The small molecule below binds the protein below.
Small molecule (SMILES): Cc1cc(CCCOc2c(C)cc(-c3noc(C(F)(F)F)n3)cc2C)on1

Sequence of chain 16.C:
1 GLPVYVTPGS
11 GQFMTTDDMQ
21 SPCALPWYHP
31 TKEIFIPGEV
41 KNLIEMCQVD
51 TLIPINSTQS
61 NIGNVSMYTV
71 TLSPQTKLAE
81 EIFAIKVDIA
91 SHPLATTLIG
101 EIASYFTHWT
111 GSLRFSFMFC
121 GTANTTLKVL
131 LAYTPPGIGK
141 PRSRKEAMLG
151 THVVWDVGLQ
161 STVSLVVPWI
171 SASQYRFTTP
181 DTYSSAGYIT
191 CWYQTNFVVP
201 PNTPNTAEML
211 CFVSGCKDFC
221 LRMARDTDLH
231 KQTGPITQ

Sequence of chain 16.A:
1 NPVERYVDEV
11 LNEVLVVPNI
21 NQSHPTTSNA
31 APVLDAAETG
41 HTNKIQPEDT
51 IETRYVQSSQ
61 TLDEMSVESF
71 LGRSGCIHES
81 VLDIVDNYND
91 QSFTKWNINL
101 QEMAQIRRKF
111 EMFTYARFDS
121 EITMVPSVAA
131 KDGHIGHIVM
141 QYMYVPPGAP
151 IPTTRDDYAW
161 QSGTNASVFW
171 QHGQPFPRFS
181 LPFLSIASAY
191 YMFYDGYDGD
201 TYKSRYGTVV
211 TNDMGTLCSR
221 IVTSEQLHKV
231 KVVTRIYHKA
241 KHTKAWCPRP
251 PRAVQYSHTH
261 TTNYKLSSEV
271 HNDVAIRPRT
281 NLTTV

Binding-site contacts:
Ligand atom C2A contacts residue TYR144 of chain 16.A at 3.6 Å (hydrophobic).
Ligand atom F3 contacts residue TYR144 of chain 16.A at 3.1 Å.
Ligand atom C4B contacts residue LEU181 of chain 16.A at 3.8 Å (hydrophobic).
Ligand atom F3 contacts residue MET143 of chain 16.A at 3.3 Å.
Ligand atom CM3 contacts residue ASN212 of chain 16.A at 3.6 Å.
Ligand atom C3A contacts residue TYR144 of chain 16.A at 3.7 Å (hydrophobic).
Ligand atom N1A contacts residue TYR144 of chain 16.A at 3.3 Å.
Ligand atom O1 contacts residue MET214 of chain 16.A at 3.3 Å.
Ligand atom O1A contacts residue TYR144 of chain 16.A at 3.3 Å.
Ligand atom CM6 contacts residue TYR144 of chain 16.A at 3.6 Å (hydrophobic).
Ligand atom F2 contacts residue TYR142 of chain 16.A at 3.6 Å.
Ligand atom CM6 contacts residue MET214 of chain 16.A at 3.4 Å (hydrophobic).
Ligand atom O1 contacts residue LEU100 of chain 16.A at 3.7 Å.
Ligand atom CM6 contacts residue LEU184 of chain 16.A at 3.4 Å (hydrophobic).
Ligand atom C3A contacts residue PHE179 of chain 16.A at 3.4 Å (hydrophobic).
Ligand atom C5B contacts residue LEU181 of chain 16.A at 3.5 Å (hydrophobic).
Ligand atom F3 contacts residue ALA166 of chain 16.A at 3.2 Å.
Ligand atom CM3 contacts residue TYR190 of chain 16.A at 3.7 Å (hydrophobic).
Ligand atom C3 contacts residue LEU100 of chain 16.A at 3.6 Å (hydrophobic).
Ligand atom N2 contacts residue LEU100 of chain 16.A at 3.8 Å.
Ligand atom F3 contacts residue TYR142 of chain 16.A at 2.6 Å.
Ligand atom C1B contacts residue ILE98 of chain 16.A at 3.7 Å (hydrophobic).
Ligand atom F1 contacts residue LEU217 of chain 16.A at 3.3 Å.
Ligand atom C1B contacts residue LEU181 of chain 16.A at 3.8 Å (hydrophobic).
Ligand atom N3A contacts residue LEU217 of chain 16.A at 3.6 Å.
Ligand atom N1A contacts residue PHE179 of chain 16.A at 3.6 Å.
Ligand atom N3A contacts residue PHE179 of chain 16.A at 3.2 Å.
Ligand atom C4 contacts residue LEU100 of chain 16.A at 3.7 Å (hydrophobic).
Ligand atom CM2 contacts residue ILE122 of chain 16.A at 3.5 Å (hydrophobic).
Ligand atom C1C contacts residue MET214 of chain 16.A at 3.5 Å (hydrophobic).
Ligand atom F2 contacts residue VAL168 of chain 16.A at 2.9 Å.
Ligand atom C6B contacts residue LEU181 of chain 16.A at 3.5 Å (hydrophobic).
Ligand atom F1 contacts residue MET124 of chain 16.A at 3.5 Å.
Ligand atom O1B contacts residue ILE98 of chain 16.A at 3.1 Å.
Ligand atom F1 contacts residue TYR142 of chain 16.A at 3.3 Å.
Ligand atom C5B contacts residue TYR144 of chain 16.A at 3.7 Å (hydrophobic).
Ligand atom CM4 contacts residue TYR142 of chain 16.A at 3.5 Å (hydrophobic).
Ligand atom F2 contacts residue PHE179 of chain 16.A at 3.6 Å.
Ligand atom C4 contacts residue TYR190 of chain 16.A at 3.6 Å (hydrophobic).
Ligand atom C2A contacts residue PHE179 of chain 16.A at 3.5 Å (hydrophobic).